Binding-site contacts:
Ligand atom O contacts residue MET99 of chain 1.C at 2.9 Å (h-bond).
Ligand atom CA contacts residue ASN346 of chain 1.D at 3.4 Å.
Ligand atom N contacts residue ASN346 of chain 1.D at 2.3 Å (h-bond).
Ligand atom C contacts residue GLY98 of chain 1.C at 3.7 Å.
Ligand atom CA contacts residue MET99 of chain 1.C at 4.2 Å (hydrophobic).
Ligand atom CB contacts residue ASP95 of chain 1.C at 3.7 Å.
Ligand atom OXT contacts residue MET99 of chain 1.C at 4.4 Å.
Ligand atom OXT contacts residue ILE347 of chain 1.D at 3.2 Å (h-bond).
Ligand atom CB contacts residue MET99 of chain 1.C at 4.4 Å (hydrophobic).
Ligand atom OXT contacts residue GLU96 of chain 1.C at 4.0 Å.
Ligand atom CA contacts residue ILE347 of chain 1.D at 3.9 Å (hydrophobic).
Ligand atom CA contacts residue GLU96 of chain 1.C at 3.5 Å.
Ligand atom OXT contacts residue GLY98 of chain 1.C at 3.5 Å (h-bond).
Ligand atom C contacts residue ILE100 of chain 1.C at 4.0 Å (hydrophobic).
Ligand atom CG2 contacts residue ILE100 of chain 1.C at 3.7 Å (hydrophobic).
Ligand atom O contacts residue GLU96 of chain 1.C at 3.9 Å.
Ligand atom CG2 contacts residue ILE347 of chain 1.D at 3.1 Å (hydrophobic).
Ligand atom N contacts residue ILE347 of chain 1.D at 3.1 Å (h-bond).
Ligand atom CB contacts residue ILE100 of chain 1.C at 3.9 Å (hydrophobic).
Ligand atom CG1 contacts residue ALA126 of chain 1.C at 4.1 Å (hydrophobic).
Ligand atom C contacts residue MET99 of chain 1.C at 3.7 Å (hydrophobic).
Ligand atom OXT contacts residue SER97 of chain 1.C at 4.2 Å.
Ligand atom OXT contacts residue ASN346 of chain 1.D at 3.1 Å (h-bond).
Ligand atom N contacts residue GLU96 of chain 1.C at 3.9 Å.
Ligand atom CG1 contacts residue ASP95 of chain 1.C at 3.1 Å.
Ligand atom O contacts residue ILE100 of chain 1.C at 2.9 Å (h-bond).
Ligand atom C contacts residue ASP95 of chain 1.C at 4.4 Å.
Ligand atom C contacts residue ILE347 of chain 1.D at 4.2 Å (hydrophobic).
Ligand atom O contacts residue GLY98 of chain 1.C at 3.6 Å.
Ligand atom CB contacts residue ILE347 of chain 1.D at 4.0 Å (hydrophobic).
Ligand atom N contacts residue ASP95 of chain 1.C at 2.6 Å (salt-bridge).
Ligand atom C contacts residue GLU96 of chain 1.C at 3.6 Å.
Ligand atom CA contacts residue ASP95 of chain 1.C at 3.1 Å.
Ligand atom C contacts residue ASN346 of chain 1.D at 3.6 Å.
Ligand atom OXT contacts residue TYR345 of chain 1.D at 4.5 Å.

This protein binds this small molecule.
Small molecule (SMILES): CC(C)[C@H](N)C(=O)O

Sequence of chain 1.D:
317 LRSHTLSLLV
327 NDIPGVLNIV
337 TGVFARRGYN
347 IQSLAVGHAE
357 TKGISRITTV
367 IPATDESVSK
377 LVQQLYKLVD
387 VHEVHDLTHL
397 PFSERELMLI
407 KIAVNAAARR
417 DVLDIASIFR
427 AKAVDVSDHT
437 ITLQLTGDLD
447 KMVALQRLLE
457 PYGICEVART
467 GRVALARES

Sequence of chain 1.C:
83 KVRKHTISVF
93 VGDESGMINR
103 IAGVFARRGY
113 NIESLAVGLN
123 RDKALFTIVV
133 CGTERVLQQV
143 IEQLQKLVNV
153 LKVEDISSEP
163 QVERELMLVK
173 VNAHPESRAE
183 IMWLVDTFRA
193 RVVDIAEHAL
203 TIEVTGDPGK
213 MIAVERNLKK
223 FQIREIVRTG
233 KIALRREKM